This small molecule binds to this protein.
Small molecule (SMILES): CC(C)=CCO[P](=O)(O)OP(=O)(O)O

Binding-site contacts:
Ligand atom O2A contacts residue MG1 of chain 1.O at 4.3 Å.
Ligand atom O2B contacts residue ARG27 of chain 1.C at 3.3 Å (salt-bridge).
Ligand atom C3 contacts residue PHE188 of chain 1.C at 3.4 Å (hydrophobic).
Ligand atom C5 contacts residue PRO23 of chain 1.C at 3.1 Å (hydrophobic).
Ligand atom O1 contacts residue ASN72 of chain 1.C at 4.2 Å.
Ligand atom C2 contacts residue ASP24 of chain 1.C at 4.2 Å.
Ligand atom C1 contacts residue PHE188 of chain 1.C at 3.9 Å (hydrophobic).
Ligand atom O3B contacts residue ARG184 of chain 1.C at 3.8 Å.
Ligand atom C4 contacts residue ASN72 of chain 1.C at 4.1 Å.
Ligand atom O1A contacts residue ASN72 of chain 1.C at 3.7 Å.
Ligand atom PA contacts residue ASN72 of chain 1.C at 4.1 Å.
Ligand atom O2B contacts residue ARG75 of chain 1.C at 3.9 Å.
Ligand atom C4 contacts residue THR66 of chain 1.C at 3.7 Å.
Ligand atom O3A contacts residue ASN72 of chain 1.C at 3.7 Å.
Ligand atom C4 contacts residue PHE188 of chain 1.C at 3.4 Å (hydrophobic).
Ligand atom C1 contacts residue GST1 of chain 1.P at 3.4 Å.
Ligand atom O1A contacts residue SER69 of chain 1.C at 3.6 Å (h-bond).
Ligand atom C5 contacts residue LEU22 of chain 1.C at 3.5 Å (hydrophobic).
Ligand atom C2 contacts residue PHE188 of chain 1.C at 3.4 Å (hydrophobic).
Ligand atom O1 contacts residue GST1 of chain 1.P at 3.9 Å.
Ligand atom O3B contacts residue MG1 of chain 1.O at 4.4 Å.
Ligand atom C4 contacts residue GST1 of chain 1.P at 3.5 Å.
Ligand atom O1 contacts residue ARG75 of chain 1.C at 4.3 Å.
Ligand atom O1A contacts residue PHE188 of chain 1.C at 4.0 Å.
Ligand atom PB contacts residue ARG75 of chain 1.C at 4.5 Å.
Ligand atom C4 contacts residue VAL67 of chain 1.C at 3.9 Å (hydrophobic).
Ligand atom C2 contacts residue GST1 of chain 1.P at 3.8 Å.
Ligand atom C3 contacts residue PRO23 of chain 1.C at 3.4 Å (hydrophobic).
Ligand atom O1 contacts residue MG1 of chain 1.O at 4.2 Å.
Ligand atom C2 contacts residue PRO23 of chain 1.C at 4.0 Å (hydrophobic).
Ligand atom C5 contacts residue THR66 of chain 1.C at 3.8 Å.
Ligand atom C4 contacts residue PRO23 of chain 1.C at 3.7 Å (hydrophobic).
Ligand atom O1 contacts residue ASP24 of chain 1.C at 4.3 Å.
Ligand atom C1 contacts residue ASN72 of chain 1.C at 3.6 Å.
Ligand atom C4 contacts residue SER68 of chain 1.C at 4.3 Å.
Ligand atom C3 contacts residue GST1 of chain 1.P at 4.0 Å.
Ligand atom O2A contacts residue SER186 of chain 1.C at 3.6 Å.
Ligand atom O2A contacts residue ARG178 of chain 1.C at 4.0 Å.
Ligand atom C5 contacts residue PHE188 of chain 1.C at 3.8 Å (hydrophobic).
Ligand atom O3A contacts residue ARG75 of chain 1.C at 3.8 Å.

Sequence of chain 1.C:
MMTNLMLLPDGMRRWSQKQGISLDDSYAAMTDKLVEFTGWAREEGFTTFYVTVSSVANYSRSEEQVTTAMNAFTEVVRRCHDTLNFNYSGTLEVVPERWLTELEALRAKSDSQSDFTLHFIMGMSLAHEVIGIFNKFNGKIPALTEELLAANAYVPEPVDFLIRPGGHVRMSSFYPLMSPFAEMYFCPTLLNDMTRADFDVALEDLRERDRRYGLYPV